Binding-site contacts:
Ligand atom C4 contacts residue ASN67 of chain 1.F at 4.2 Å.
Ligand atom C2 contacts residue ASN67 of chain 1.F at 2.3 Å.
Ligand atom C8 contacts residue ARG58 of chain 1.F at 3.8 Å.
Ligand atom N2 contacts residue ASN67 of chain 1.F at 2.8 Å (h-bond).
Ligand atom C7 contacts residue ASN67 of chain 1.F at 3.3 Å.
Ligand atom C1 contacts residue ASN67 of chain 1.F at 1.4 Å.
Ligand atom C3 contacts residue ASN67 of chain 1.F at 3.7 Å.
Ligand atom O7 contacts residue ASN67 of chain 1.F at 3.4 Å (h-bond).
Ligand atom O5 contacts residue ASN67 of chain 1.F at 2.4 Å (h-bond).
Ligand atom C5 contacts residue ASN67 of chain 1.F at 3.7 Å.
Ligand atom C8 contacts residue ASN67 of chain 1.F at 4.4 Å.

Sequence of chain 1.F:
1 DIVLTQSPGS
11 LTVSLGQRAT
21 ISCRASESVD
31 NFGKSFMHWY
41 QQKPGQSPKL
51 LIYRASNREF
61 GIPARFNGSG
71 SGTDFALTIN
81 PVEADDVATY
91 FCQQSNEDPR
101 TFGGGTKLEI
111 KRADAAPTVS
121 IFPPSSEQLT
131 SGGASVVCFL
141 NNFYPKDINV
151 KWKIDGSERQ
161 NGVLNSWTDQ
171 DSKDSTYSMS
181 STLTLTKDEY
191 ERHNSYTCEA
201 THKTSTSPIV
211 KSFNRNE

A protein and the small-molecule ligand that binds it are described below.
Small molecule (SMILES): CC(=O)N[C@@H]1[C@@H](O)[C@H](O)[C@@H](CO)O[C@H]1O